This protein binds this small molecule.
Small molecule (SMILES): CC[C@@H]1C(=O)N(C)c2cnc(Nc3ccc(C(=O)NC4CCC(N5CCN(CC6CC6)CC5)CC4)cc3OC)nc2N1C(C)C

Sequence of chain 1.A:
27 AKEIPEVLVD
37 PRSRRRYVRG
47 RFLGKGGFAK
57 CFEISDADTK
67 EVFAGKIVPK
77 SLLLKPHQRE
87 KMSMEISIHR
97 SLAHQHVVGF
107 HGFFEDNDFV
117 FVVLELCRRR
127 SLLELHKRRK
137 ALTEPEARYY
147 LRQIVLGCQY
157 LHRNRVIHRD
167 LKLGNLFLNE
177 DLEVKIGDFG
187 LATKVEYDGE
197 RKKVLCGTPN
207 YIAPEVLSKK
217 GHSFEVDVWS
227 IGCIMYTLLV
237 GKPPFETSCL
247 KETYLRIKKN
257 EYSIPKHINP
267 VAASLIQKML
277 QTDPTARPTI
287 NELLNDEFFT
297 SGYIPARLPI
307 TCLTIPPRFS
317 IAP

Binding-site contacts:
Ligand atom C29 contacts residue CYS123 of chain 1.A at 3.5 Å (hydrophobic).
Ligand atom O37 contacts residue LEU122 of chain 1.A at 3.7 Å.
Ligand atom C29 contacts residue GLU121 of chain 1.A at 3.4 Å.
Ligand atom O37 contacts residue ARG124 of chain 1.A at 3.7 Å.
Ligand atom C24 contacts residue PHE173 of chain 1.A at 3.6 Å (hydrophobic).
Ligand atom O37 contacts residue CYS123 of chain 1.A at 3.4 Å (h-bond).
Ligand atom C20 contacts residue PHE173 of chain 1.A at 3.4 Å (hydrophobic).
Ligand atom C31 contacts residue CYS57 of chain 1.A at 3.8 Å (hydrophobic).
Ligand atom C15 contacts residue ARG126 of chain 1.A at 3.5 Å.
Ligand atom C17 contacts residue ARG126 of chain 1.A at 3.6 Å.
Ligand atom C32 contacts residue CYS57 of chain 1.A at 3.7 Å (hydrophobic).
Ligand atom C38 contacts residue GLU59 of chain 1.A at 3.6 Å.
Ligand atom C36 contacts residue VAL104 of chain 1.A at 3.4 Å (hydrophobic).
Ligand atom C14 contacts residue CYS123 of chain 1.A at 3.8 Å (hydrophobic).
Ligand atom O30 contacts residue LEU120 of chain 1.A at 3.5 Å.
Ligand atom C18 contacts residue ARG126 of chain 1.A at 3.8 Å.
Ligand atom C15 contacts residue LEU49 of chain 1.A at 3.4 Å (hydrophobic).
Ligand atom C36 contacts residue GLU121 of chain 1.A at 3.6 Å.
Ligand atom C38 contacts residue ARG124 of chain 1.A at 3.8 Å.
Ligand atom C38 contacts residue ARG47 of chain 1.A at 3.4 Å.
Ligand atom C13 contacts residue GOL1 of chain 1.K at 3.4 Å.
Ligand atom N41 contacts residue LEU49 of chain 1.A at 3.1 Å (h-bond).
Ligand atom N19 contacts residue CYS123 of chain 1.A at 3.1 Å (h-bond).
Ligand atom C35 contacts residue PHE173 of chain 1.A at 3.8 Å (hydrophobic).
Ligand atom C21 contacts residue PHE173 of chain 1.A at 3.4 Å (hydrophobic).
Ligand atom C25 contacts residue PHE173 of chain 1.A at 3.4 Å (hydrophobic).
Ligand atom N19 contacts residue LEU122 of chain 1.A at 3.8 Å.
Ligand atom C16 contacts residue LEU49 of chain 1.A at 3.7 Å (hydrophobic).
Ligand atom C39 contacts residue ARG126 of chain 1.A at 3.7 Å.
Ligand atom C35 contacts residue EDO1 of chain 1.D at 3.4 Å.
Ligand atom N23 contacts residue PHE173 of chain 1.A at 3.4 Å.
Ligand atom C18 contacts residue LEU49 of chain 1.A at 3.7 Å (hydrophobic).
Ligand atom C11 contacts residue PHE48 of chain 1.A at 3.6 Å (hydrophobic).
Ligand atom N28 contacts residue LEU122 of chain 1.A at 3.8 Å.
Ligand atom C35 contacts residue GOL1 of chain 1.K at 3.2 Å.
Ligand atom C15 contacts residue GOL1 of chain 1.K at 3.3 Å.
Ligand atom C26 contacts residue CYS123 of chain 1.A at 3.7 Å (hydrophobic).
Ligand atom N28 contacts residue CYS123 of chain 1.A at 2.8 Å (h-bond).
Ligand atom N22 contacts residue PHE173 of chain 1.A at 3.7 Å.
Ligand atom O40 contacts residue ARG126 of chain 1.A at 3.8 Å.